Sequence of chain 1.A:
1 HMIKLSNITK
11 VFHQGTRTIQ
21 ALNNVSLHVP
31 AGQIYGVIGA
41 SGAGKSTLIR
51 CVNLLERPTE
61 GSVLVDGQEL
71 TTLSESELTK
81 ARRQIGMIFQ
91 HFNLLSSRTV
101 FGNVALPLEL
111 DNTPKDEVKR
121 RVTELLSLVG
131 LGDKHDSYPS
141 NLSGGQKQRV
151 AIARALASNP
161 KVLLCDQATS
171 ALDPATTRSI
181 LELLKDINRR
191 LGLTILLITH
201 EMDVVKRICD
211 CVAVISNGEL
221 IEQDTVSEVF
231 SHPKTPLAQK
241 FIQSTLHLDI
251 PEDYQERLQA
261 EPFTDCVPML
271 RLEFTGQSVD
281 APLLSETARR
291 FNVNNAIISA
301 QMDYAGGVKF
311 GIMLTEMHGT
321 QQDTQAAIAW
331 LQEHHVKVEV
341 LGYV

Binding-site contacts:
Ligand atom O2' contacts residue ASN141 of chain 1.A at 3.0 Å (h-bond).
Ligand atom S1G contacts residue HIS200 of chain 1.D at 2.9 Å (h-bond).
Ligand atom O2G contacts residue SER143 of chain 1.A at 3.2 Å.
Ligand atom N3 contacts residue ASN141 of chain 1.A at 3.4 Å (h-bond).
Ligand atom C5' contacts residue GLY42 of chain 1.D at 3.4 Å.
Ligand atom PB contacts residue LYS45 of chain 1.D at 3.5 Å.
Ligand atom O3' contacts residue ILE19 of chain 1.D at 3.5 Å.
Ligand atom O2A contacts residue THR47 of chain 1.D at 3.4 Å (h-bond).
Ligand atom O1A contacts residue LYS45 of chain 1.D at 3.4 Å (salt-bridge).
Ligand atom O3G contacts residue SER143 of chain 1.A at 2.2 Å (h-bond).
Ligand atom S1G contacts residue ALA171 of chain 1.A at 3.2 Å (h-bond).
Ligand atom O1A contacts residue THR47 of chain 1.D at 2.7 Å (h-bond).
Ligand atom O5' contacts residue SER143 of chain 1.A at 3.3 Å.
Ligand atom C5' contacts residue GLY44 of chain 1.D at 3.4 Å.
Ligand atom C4 contacts residue PHE12 of chain 1.D at 3.3 Å (hydrophobic).
Ligand atom N9 contacts residue PHE12 of chain 1.D at 3.5 Å.
Ligand atom O1A contacts residue GLY44 of chain 1.D at 2.8 Å.
Ligand atom C4 contacts residue ASN141 of chain 1.A at 3.4 Å.
Ligand atom O2G contacts residue GLY145 of chain 1.A at 3.3 Å (h-bond).
Ligand atom O2G contacts residue GLY144 of chain 1.A at 2.7 Å (h-bond).
Ligand atom O3A contacts residue SER143 of chain 1.A at 3.1 Å.
Ligand atom C3' contacts residue GLN146 of chain 1.A at 3.4 Å.
Ligand atom O1B contacts residue GLY44 of chain 1.D at 3.0 Å (h-bond).
Ligand atom O2' contacts residue GLN14 of chain 1.D at 3.1 Å (h-bond).
Ligand atom O1B contacts residue ALA43 of chain 1.D at 2.5 Å (h-bond).
Ligand atom PG contacts residue SER143 of chain 1.A at 3.3 Å.
Ligand atom O3A contacts residue SER46 of chain 1.D at 3.4 Å (h-bond).
Ligand atom N3 contacts residue GLN14 of chain 1.D at 3.1 Å (h-bond).
Ligand atom O1A contacts residue SER46 of chain 1.D at 3.5 Å (h-bond).
Ligand atom C2 contacts residue PHE12 of chain 1.D at 3.5 Å (hydrophobic).
Ligand atom O3' contacts residue GLN146 of chain 1.A at 2.9 Å (h-bond).
Ligand atom O3G contacts residue GLY42 of chain 1.D at 2.3 Å (h-bond).
Ligand atom O2B contacts residue SER46 of chain 1.D at 2.7 Å (h-bond).
Ligand atom S1G contacts residue SER41 of chain 1.D at 3.4 Å (h-bond).
Ligand atom O1B contacts residue GLY42 of chain 1.D at 2.7 Å (h-bond).
Ligand atom O2B contacts residue LYS45 of chain 1.D at 2.2 Å (salt-bridge).
Ligand atom PG contacts residue GLY42 of chain 1.D at 3.5 Å.
Ligand atom O3B contacts residue LYS45 of chain 1.D at 2.8 Å (salt-bridge).
Ligand atom O2B contacts residue GLY44 of chain 1.D at 3.0 Å.
Ligand atom O3G contacts residue SER41 of chain 1.D at 2.8 Å (h-bond).

The protein below binds the small molecule below.
Small molecule (SMILES): Nc1ncnc2c1ncn2[C@@H]1O[C@H](COP(=O)(O)OP(=O)(O)OP(O)(O)=S)[C@@H](O)[C@H]1O

Sequence of chain 1.D:
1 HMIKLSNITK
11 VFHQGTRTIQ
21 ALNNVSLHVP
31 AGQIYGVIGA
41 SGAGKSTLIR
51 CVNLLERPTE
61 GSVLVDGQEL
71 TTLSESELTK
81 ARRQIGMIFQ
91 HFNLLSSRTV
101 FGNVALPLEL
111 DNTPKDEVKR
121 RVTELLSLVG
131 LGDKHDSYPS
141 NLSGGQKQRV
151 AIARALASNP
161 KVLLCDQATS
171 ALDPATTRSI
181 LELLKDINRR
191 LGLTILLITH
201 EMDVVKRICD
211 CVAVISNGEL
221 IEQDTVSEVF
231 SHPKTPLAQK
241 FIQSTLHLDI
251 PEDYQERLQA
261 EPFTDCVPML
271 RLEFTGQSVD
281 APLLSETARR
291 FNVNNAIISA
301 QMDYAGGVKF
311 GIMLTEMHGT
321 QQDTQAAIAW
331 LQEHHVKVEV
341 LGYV